Sequence of chain 2.A:
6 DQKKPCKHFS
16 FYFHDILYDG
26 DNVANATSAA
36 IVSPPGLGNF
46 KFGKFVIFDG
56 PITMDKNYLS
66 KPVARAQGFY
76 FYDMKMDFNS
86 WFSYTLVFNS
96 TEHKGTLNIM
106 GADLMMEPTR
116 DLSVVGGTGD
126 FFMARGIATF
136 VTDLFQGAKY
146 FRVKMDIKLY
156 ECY

Binding-site contacts:
Ligand atom C4 contacts residue FUC1 of chain 2.H at 3.7 Å.
Ligand atom C4 contacts residue MAN1 of chain 2.G at 3.4 Å.
Ligand atom C3 contacts residue FUC1 of chain 2.H at 2.5 Å.
Ligand atom O5 contacts residue ASN30 of chain 2.A at 2.3 Å (h-bond).
Ligand atom O7 contacts residue FUC1 of chain 2.H at 3.5 Å (h-bond).
Ligand atom C7 contacts residue GLN141 of chain 2.A at 3.7 Å.
Ligand atom C3 contacts residue ASN30 of chain 2.A at 3.8 Å.
Ligand atom C1 contacts residue FUC1 of chain 2.H at 3.9 Å.
Ligand atom C3 contacts residue GLN141 of chain 2.A at 3.6 Å.
Ligand atom O4 contacts residue FUC1 of chain 2.H at 3.4 Å.
Ligand atom C8 contacts residue TYR145 of chain 2.A at 3.6 Å (hydrophobic).
Ligand atom N2 contacts residue FUC1 of chain 2.H at 3.1 Å.
Ligand atom C8 contacts residue GLN141 of chain 2.A at 3.5 Å.
Ligand atom C2 contacts residue MAN1 of chain 2.G at 3.6 Å.
Ligand atom C2 contacts residue ASN30 of chain 2.A at 2.4 Å.
Ligand atom C1 contacts residue TYR63 of chain 2.A at 3.6 Å (hydrophobic).
Ligand atom C3 contacts residue MAN1 of chain 2.G at 2.4 Å.
Ligand atom C5 contacts residue ASN30 of chain 2.A at 3.6 Å.
Ligand atom C7 contacts residue ASN30 of chain 2.A at 3.4 Å.
Ligand atom N2 contacts residue GLN141 of chain 2.A at 2.9 Å (h-bond).
Ligand atom O5 contacts residue ILE21 of chain 2.A at 3.7 Å.
Ligand atom C1 contacts residue ASN30 of chain 2.A at 1.4 Å.
Ligand atom O7 contacts residue ASN30 of chain 2.A at 3.6 Å (h-bond).
Ligand atom C5 contacts residue MAN1 of chain 2.G at 3.6 Å.
Ligand atom O7 contacts residue TYR63 of chain 2.A at 3.6 Å.
Ligand atom O5 contacts residue MAN1 of chain 2.G at 3.3 Å.
Ligand atom C3 contacts residue TYR63 of chain 2.A at 3.2 Å (hydrophobic).
Ligand atom C5 contacts residue TYR63 of chain 2.A at 3.9 Å (hydrophobic).
Ligand atom C7 contacts residue FUC1 of chain 2.H at 3.5 Å.
Ligand atom O3 contacts residue MAN1 of chain 2.G at 1.6 Å.
Ligand atom C8 contacts residue ARG147 of chain 2.A at 3.9 Å.
Ligand atom O4 contacts residue MAN1 of chain 2.G at 3.2 Å.
Ligand atom N2 contacts residue ASN30 of chain 2.A at 2.9 Å (h-bond).
Ligand atom C2 contacts residue FUC1 of chain 2.H at 3.3 Å.
Ligand atom O3 contacts residue GLN141 of chain 2.A at 3.1 Å (h-bond).
Ligand atom O3 contacts residue FUC1 of chain 2.H at 1.6 Å.
Ligand atom N2 contacts residue TYR63 of chain 2.A at 3.7 Å.
Ligand atom C2 contacts residue TYR63 of chain 2.A at 3.7 Å (hydrophobic).
Ligand atom O5 contacts residue FUC1 of chain 2.H at 3.4 Å.
Ligand atom C2 contacts residue GLN141 of chain 2.A at 3.7 Å.

The protein below binds the small molecule below.
Small molecule (SMILES): CC(=O)N[C@H]1[C@H](O[C@H]2[C@H](O)[C@@H](NC(C)=O)CO[C@@H]2CO)O[C@H](CO)[C@@H](O[C@@H]2O[C@H](CO[C@H]3O[C@H](CO)[C@@H](O)[C@H](O)[C@@H]3O)[C@@H](O)[C@H](O)[C@@H]2O[C@@H]2OC[C@@H](O)[C@H](O)[C@H]2O)[C@@H]1O